Binding-site contacts:
Ligand atom C8 contacts residue TYR182 of chain 2.D at 4.4 Å (hydrophobic).
Ligand atom C4 contacts residue ASN165 of chain 2.D at 4.4 Å.
Ligand atom C3 contacts residue ASN165 of chain 2.D at 3.8 Å.
Ligand atom C7 contacts residue ALA183 of chain 2.D at 4.1 Å (hydrophobic).
Ligand atom O7 contacts residue CYS166 of chain 2.D at 2.8 Å (h-bond).
Ligand atom N2 contacts residue ASN165 of chain 2.D at 3.0 Å (h-bond).
Ligand atom C8 contacts residue ASN165 of chain 2.D at 3.6 Å.
Ligand atom C2 contacts residue TYR182 of chain 2.D at 4.0 Å (hydrophobic).
Ligand atom C5 contacts residue ASN165 of chain 2.D at 3.6 Å.
Ligand atom C2 contacts residue ASN165 of chain 2.D at 2.7 Å.
Ligand atom C8 contacts residue ALA183 of chain 2.D at 4.0 Å (hydrophobic).
Ligand atom C7 contacts residue CYS166 of chain 2.D at 3.7 Å (hydrophobic).
Ligand atom C7 contacts residue TYR182 of chain 2.D at 3.4 Å (hydrophobic).
Ligand atom O3 contacts residue TYR182 of chain 2.D at 3.6 Å.
Ligand atom C8 contacts residue LEU184 of chain 2.D at 4.1 Å (hydrophobic).
Ligand atom O5 contacts residue ASN165 of chain 2.D at 2.5 Å (h-bond).
Ligand atom C1 contacts residue TYR182 of chain 2.D at 4.4 Å (hydrophobic).
Ligand atom O7 contacts residue ALA183 of chain 2.D at 4.2 Å.
Ligand atom C1 contacts residue ASN165 of chain 2.D at 1.5 Å.
Ligand atom O7 contacts residue TYR182 of chain 2.D at 3.1 Å.
Ligand atom C7 contacts residue ASN165 of chain 2.D at 2.8 Å.
Ligand atom N2 contacts residue TYR182 of chain 2.D at 2.9 Å.
Ligand atom C3 contacts residue TYR182 of chain 2.D at 4.0 Å (hydrophobic).
Ligand atom O7 contacts residue ASN165 of chain 2.D at 2.8 Å (h-bond).

Sequence of chain 2.D:
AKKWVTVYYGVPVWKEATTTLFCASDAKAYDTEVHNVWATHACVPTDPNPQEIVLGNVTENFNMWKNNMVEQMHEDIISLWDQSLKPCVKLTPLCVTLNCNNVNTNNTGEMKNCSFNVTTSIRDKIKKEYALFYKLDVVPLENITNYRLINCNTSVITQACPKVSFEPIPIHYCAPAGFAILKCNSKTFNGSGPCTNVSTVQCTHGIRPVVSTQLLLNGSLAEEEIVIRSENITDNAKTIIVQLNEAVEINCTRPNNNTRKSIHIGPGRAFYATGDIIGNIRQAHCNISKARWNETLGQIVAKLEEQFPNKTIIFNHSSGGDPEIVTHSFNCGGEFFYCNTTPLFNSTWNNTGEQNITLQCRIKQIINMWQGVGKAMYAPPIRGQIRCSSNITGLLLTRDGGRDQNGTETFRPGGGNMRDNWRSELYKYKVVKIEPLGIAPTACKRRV

The protein below binds the small molecule below.
Small molecule (SMILES): CC(=O)N[C@H]1[C@H](O[C@H]2[C@H](O)[C@@H](NC(C)=O)CO[C@@H]2CO)O[C@H](CO)[C@@H](O[C@@H]2O[C@H](CO)[C@@H](O)[C@H](O)[C@@H]2O)[C@@H]1O